Sequence of chain 33.B:
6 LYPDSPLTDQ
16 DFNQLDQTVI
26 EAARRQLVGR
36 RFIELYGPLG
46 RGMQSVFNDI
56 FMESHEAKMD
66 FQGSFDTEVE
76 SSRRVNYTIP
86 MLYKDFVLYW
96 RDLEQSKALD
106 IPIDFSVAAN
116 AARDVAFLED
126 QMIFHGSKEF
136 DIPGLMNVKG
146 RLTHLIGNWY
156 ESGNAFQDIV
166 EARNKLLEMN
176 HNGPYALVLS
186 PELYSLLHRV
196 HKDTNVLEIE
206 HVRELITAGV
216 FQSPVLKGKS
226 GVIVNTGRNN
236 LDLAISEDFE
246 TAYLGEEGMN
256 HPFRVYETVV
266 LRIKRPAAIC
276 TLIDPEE

Binding-site contacts:
Ligand atom N contacts residue ARG29 of chain 33.B at 4.2 Å.
Ligand atom N contacts residue ARG35 of chain 33.B at 4.0 Å.
Ligand atom CG contacts residue ARG36 of chain 33.B at 3.8 Å.
Ligand atom C contacts residue GLU39 of chain 33.B at 3.6 Å.
Ligand atom CD1 contacts residue ARG35 of chain 33.B at 4.0 Å.
Ligand atom N contacts residue PRO43 of chain 33.B at 4.0 Å.
Ligand atom OE1 contacts residue ARG36 of chain 33.B at 2.9 Å (salt-bridge).
Ligand atom C contacts residue ARG29 of chain 33.B at 3.9 Å.
Ligand atom CA contacts residue ASP243 of chain 33.B at 3.5 Å.
Ligand atom OE1 contacts residue GLU39 of chain 33.B at 3.1 Å (salt-bridge).
Ligand atom O contacts residue ARG35 of chain 33.B at 2.7 Å (salt-bridge).
Ligand atom CG1 contacts residue ARG36 of chain 33.B at 4.0 Å.
Ligand atom C contacts residue ASP243 of chain 33.B at 3.8 Å.
Ligand atom O contacts residue ILE25 of chain 33.B at 3.8 Å.
Ligand atom CD contacts residue ARG36 of chain 33.B at 3.7 Å.
Ligand atom CA contacts residue ARG29 of chain 33.B at 3.8 Å.
Ligand atom CD1 contacts residue ARG36 of chain 33.B at 3.6 Å.
Ligand atom NE2 contacts residue GLU39 of chain 33.B at 2.9 Å (salt-bridge).
Ligand atom C contacts residue ARG35 of chain 33.B at 3.9 Å.
Ligand atom CB contacts residue ARG36 of chain 33.B at 3.4 Å.
Ligand atom CB contacts residue ASP243 of chain 33.B at 4.0 Å.
Ligand atom O contacts residue ARG29 of chain 33.B at 3.2 Å (salt-bridge).
Ligand atom CD1 contacts residue LEU40 of chain 33.B at 3.6 Å (hydrophobic).
Ligand atom O contacts residue ASP243 of chain 33.B at 4.1 Å.
Ligand atom N contacts residue ASP243 of chain 33.B at 3.2 Å (salt-bridge).
Ligand atom CG2 contacts residue PRO43 of chain 33.B at 3.8 Å (hydrophobic).
Ligand atom O contacts residue ARG35 of chain 33.B at 4.0 Å.
Ligand atom C contacts residue ASP243 of chain 33.B at 3.5 Å.
Ligand atom O contacts residue PRO43 of chain 33.B at 3.8 Å.
Ligand atom CA contacts residue ASP243 of chain 33.B at 3.6 Å.
Ligand atom CD2 contacts residue LEU40 of chain 33.B at 4.1 Å (hydrophobic).
Ligand atom CA contacts residue ARG29 of chain 33.B at 4.1 Å.
Ligand atom OE1 contacts residue PHE37 of chain 33.B at 3.7 Å.
Ligand atom CD1 contacts residue ARG29 of chain 33.B at 3.5 Å.
Ligand atom O contacts residue GLU39 of chain 33.B at 3.0 Å (salt-bridge).
Ligand atom CG2 contacts residue ARG35 of chain 33.B at 3.4 Å.
Ligand atom N contacts residue ASP243 of chain 33.B at 2.6 Å (salt-bridge).
Ligand atom CD contacts residue GLU39 of chain 33.B at 3.2 Å.
Ligand atom CG1 contacts residue ASP243 of chain 33.B at 3.2 Å.
Ligand atom CG2 contacts residue ARG36 of chain 33.B at 4.1 Å.

A small-molecule ligand and the protein it binds are described below.
Small molecule (SMILES): CC[C@H](C)[C@H](NC(=O)[C@H](CC(C)C)NC(=O)[C@H](CO)NC(=O)CNC(=O)[C@@H](NC(=O)[C@@H](N)[C@@H](C)O)C(C)C)C(=O)N[C@H](C=O)CCC(N)=O